This small molecule binds to this protein.
Small molecule (SMILES): NCCCC[C@H](NC(=O)OCc1ccccc1)[C@H](O)c1noc(CN2CCN(C(=O)CCCc3ccccc3)CC2)n1

Sequence of chain 1.D:
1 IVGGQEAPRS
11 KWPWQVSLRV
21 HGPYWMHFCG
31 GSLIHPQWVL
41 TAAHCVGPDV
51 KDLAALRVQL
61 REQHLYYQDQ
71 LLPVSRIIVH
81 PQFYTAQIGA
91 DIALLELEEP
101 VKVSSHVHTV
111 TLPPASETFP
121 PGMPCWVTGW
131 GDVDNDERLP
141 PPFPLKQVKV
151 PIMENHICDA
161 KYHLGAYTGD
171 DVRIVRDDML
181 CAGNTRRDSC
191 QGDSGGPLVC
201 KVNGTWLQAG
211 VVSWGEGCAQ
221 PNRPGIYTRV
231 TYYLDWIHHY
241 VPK

Binding-site contacts:
Ligand atom C28 contacts residue CYS45 of chain 1.D at 3.3 Å (hydrophobic).
Ligand atom C27 contacts residue HIS44 of chain 1.D at 3.0 Å.
Ligand atom O24 contacts residue ASP193 of chain 1.D at 3.2 Å (salt-bridge).
Ligand atom N19 contacts residue SER189 of chain 1.D at 2.6 Å (h-bond).
Ligand atom N26 contacts residue HIS44 of chain 1.D at 3.7 Å.
Ligand atom C28 contacts residue HIS44 of chain 1.D at 2.9 Å.
Ligand atom C38 contacts residue PHE28 of chain 1.D at 3.4 Å (hydrophobic).
Ligand atom O24 contacts residue GLN191 of chain 1.D at 3.2 Å.
Ligand atom O2 contacts residue HIS44 of chain 1.D at 3.6 Å.
Ligand atom N4 contacts residue SER213 of chain 1.D at 3.1 Å (h-bond).
Ligand atom N19 contacts residue ASP188 of chain 1.D at 3.1 Å (salt-bridge).
Ligand atom C15 contacts residue SER194 of chain 1.D at 2.7 Å.
Ligand atom O24 contacts residue GLY192 of chain 1.D at 2.4 Å (h-bond).
Ligand atom O2 contacts residue SER213 of chain 1.D at 3.0 Å (h-bond).
Ligand atom C3 contacts residue SER213 of chain 1.D at 3.5 Å.
Ligand atom C9 contacts residue HIS44 of chain 1.D at 3.4 Å.
Ligand atom C25 contacts residue HIS44 of chain 1.D at 3.6 Å.
Ligand atom C17 contacts residue CYS190 of chain 1.D at 3.7 Å (hydrophobic).
Ligand atom O24 contacts residue SER194 of chain 1.D at 2.4 Å (h-bond).
Ligand atom C42 contacts residue LEU56 of chain 1.D at 3.6 Å (hydrophobic).
Ligand atom O24 contacts residue CYS190 of chain 1.D at 3.4 Å (h-bond).
Ligand atom C1 contacts residue TRP214 of chain 1.D at 3.6 Å (hydrophobic).
Ligand atom C15 contacts residue CYS190 of chain 1.D at 3.4 Å (hydrophobic).
Ligand atom C42 contacts residue ASP52 of chain 1.D at 3.6 Å.
Ligand atom C42 contacts residue LYS51 of chain 1.D at 3.4 Å.
Ligand atom C5 contacts residue SER194 of chain 1.D at 2.1 Å.
Ligand atom C6 contacts residue SER194 of chain 1.D at 1.4 Å.
Ligand atom C10 contacts residue HIS44 of chain 1.D at 3.6 Å.
Ligand atom C30 contacts residue PHE28 of chain 1.D at 3.7 Å (hydrophobic).
Ligand atom N23 contacts residue HIS44 of chain 1.D at 2.8 Å (h-bond).
Ligand atom C18 contacts residue SER189 of chain 1.D at 3.4 Å.
Ligand atom N23 contacts residue SER194 of chain 1.D at 3.0 Å (h-bond).
Ligand atom N4 contacts residue HIS44 of chain 1.D at 3.6 Å.
Ligand atom C17 contacts residue SER189 of chain 1.D at 3.4 Å.
Ligand atom N4 contacts residue SER194 of chain 1.D at 2.5 Å (h-bond).
Ligand atom O2 contacts residue TRP214 of chain 1.D at 3.6 Å.
Ligand atom N29 contacts residue CYS45 of chain 1.D at 3.6 Å (h-bond).
Ligand atom C7 contacts residue SER194 of chain 1.D at 2.5 Å.
Ligand atom C41 contacts residue ASP52 of chain 1.D at 3.6 Å.
Ligand atom C40 contacts residue LEU56 of chain 1.D at 3.7 Å (hydrophobic).